Sequence of chain 1.A:
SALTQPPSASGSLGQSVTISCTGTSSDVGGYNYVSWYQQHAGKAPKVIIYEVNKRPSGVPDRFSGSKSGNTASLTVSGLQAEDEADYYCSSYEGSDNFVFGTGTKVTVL

The small molecule below binds the protein below.
Small molecule (SMILES): CN(C)c1ccc2nc3ccc(N(C)C)cc3[s+]c2c1

Binding-site contacts:
Ligand atom C14 contacts residue PHE100 of chain 1.A at 3.7 Å (hydrophobic).
Ligand atom N6 contacts residue PHE100 of chain 1.A at 3.3 Å.
Ligand atom C19 contacts residue SO41 of chain 1.E at 3.5 Å.
Ligand atom N18 contacts residue TYR94 of chain 1.A at 3.7 Å.
Ligand atom C2 contacts residue TYR94 of chain 1.A at 3.4 Å (hydrophobic).
Ligand atom C1 contacts residue PHE100 of chain 1.A at 3.8 Å (hydrophobic).
Ligand atom C20 contacts residue TYR33 of chain 1.A at 4.2 Å (hydrophobic).
Ligand atom C8 contacts residue ASP98 of chain 1.A at 4.2 Å.
Ligand atom C11 contacts residue TYR94 of chain 1.A at 3.3 Å (hydrophobic).
Ligand atom C20 contacts residue SO41 of chain 1.E at 4.2 Å.
Ligand atom C10 contacts residue PHE100 of chain 1.A at 4.0 Å (hydrophobic).
Ligand atom C14 contacts residue TYR94 of chain 1.A at 3.9 Å (hydrophobic).
Ligand atom C12 contacts residue TYR94 of chain 1.A at 3.9 Å (hydrophobic).
Ligand atom C19 contacts residue TYR94 of chain 1.A at 3.8 Å (hydrophobic).
Ligand atom C16 contacts residue ASP98 of chain 1.A at 3.8 Å.
Ligand atom S3 contacts residue ASP98 of chain 1.A at 3.5 Å (salt-bridge).
Ligand atom N15 contacts residue ASP98 of chain 1.A at 4.3 Å.
Ligand atom S3 contacts residue TYR94 of chain 1.A at 3.6 Å.
Ligand atom C13 contacts residue TYR35 of chain 1.A at 3.8 Å (hydrophobic).
Ligand atom C4 contacts residue ASP98 of chain 1.A at 4.0 Å.
Ligand atom C20 contacts residue TYR94 of chain 1.A at 3.6 Å (hydrophobic).
Ligand atom C13 contacts residue TYR94 of chain 1.A at 3.8 Å (hydrophobic).
Ligand atom N6 contacts residue TYR94 of chain 1.A at 4.4 Å.
Ligand atom C1 contacts residue TYR94 of chain 1.A at 3.7 Å (hydrophobic).
Ligand atom C5 contacts residue PHE100 of chain 1.A at 4.1 Å (hydrophobic).
Ligand atom C19 contacts residue TYR35 of chain 1.A at 3.8 Å (hydrophobic).
Ligand atom C14 contacts residue TYR35 of chain 1.A at 3.7 Å (hydrophobic).
Ligand atom C19 contacts residue TYR33 of chain 1.A at 3.9 Å (hydrophobic).
Ligand atom C7 contacts residue ASP98 of chain 1.A at 3.5 Å.